Binding-site contacts:
Ligand atom O5 contacts residue XFR1 of chain 1.D at 0.3 Å (h-bond).
Ligand atom O3 contacts residue XFR1 of chain 1.D at 1.3 Å.
Ligand atom C3 contacts residue XFR1 of chain 1.D at 0.3 Å.
Ligand atom O3 contacts residue CYS149 of chain 1.A at 2.7 Å (h-bond).
Ligand atom C14 contacts residue CYS149 of chain 1.A at 1.8 Å (hydrophobic).
Ligand atom S1 contacts residue XFR1 of chain 1.D at 0.2 Å (h-bond).
Ligand atom C2 contacts residue XFR1 of chain 1.D at 0.2 Å.
Ligand atom C8 contacts residue XFR1 of chain 1.D at 0.1 Å.
Ligand atom C4 contacts residue XFR1 of chain 1.D at 0.3 Å.
Ligand atom C18 contacts residue XFR1 of chain 1.D at 0.2 Å.
Ligand atom C15 contacts residue GLU170 of chain 1.A at 2.9 Å.
Ligand atom N2 contacts residue XFR1 of chain 1.D at 0.1 Å (h-bond).
Ligand atom C12 contacts residue XFR1 of chain 1.D at 0.3 Å.
Ligand atom C1 contacts residue XFR1 of chain 1.D at 0.2 Å.
Ligand atom N1 contacts residue GLN193 of chain 1.A at 2.9 Å (h-bond).
Ligand atom C11 contacts residue XFR1 of chain 1.D at 0.3 Å.
Ligand atom C9 contacts residue XFR1 of chain 1.D at 0.2 Å.
Ligand atom C15 contacts residue XFR1 of chain 1.D at 0.2 Å.
Ligand atom C24 contacts residue XFR1 of chain 1.D at 0.3 Å.
Ligand atom C22 contacts residue XFR1 of chain 1.D at 0.3 Å.
Ligand atom C21 contacts residue XFR1 of chain 1.D at 0.3 Å.
Ligand atom O1 contacts residue XFR1 of chain 1.D at 0.5 Å (h-bond).
Ligand atom C16 contacts residue XFR1 of chain 1.D at 0.2 Å.
Ligand atom C8 contacts residue CYS149 of chain 1.A at 2.8 Å (hydrophobic).
Ligand atom N1 contacts residue XFR1 of chain 1.D at 0.2 Å (h-bond).
Ligand atom C6 contacts residue XFR1 of chain 1.D at 0.3 Å.
Ligand atom N3 contacts residue XFR1 of chain 1.D at 0.4 Å (h-bond).
Ligand atom O2 contacts residue HIS167 of chain 1.A at 2.7 Å (h-bond).
Ligand atom O4 contacts residue XFR1 of chain 1.D at 0.9 Å (h-bond).
Ligand atom C14 contacts residue XFR1 of chain 1.D at 0.1 Å.
Ligand atom C20 contacts residue XFR1 of chain 1.D at 0.2 Å.
Ligand atom N2 contacts residue HIS168 of chain 1.A at 2.9 Å (h-bond).
Ligand atom C7 contacts residue XFR1 of chain 1.D at 0.3 Å.
Ligand atom O2 contacts residue XFR1 of chain 1.D at 0.4 Å (h-bond).
Ligand atom C19 contacts residue XFR1 of chain 1.D at 0.2 Å.
Ligand atom C5 contacts residue XFR1 of chain 1.D at 0.3 Å.
Ligand atom C23 contacts residue XFR1 of chain 1.D at 0.3 Å.
Ligand atom C17 contacts residue XFR1 of chain 1.D at 0.2 Å.
Ligand atom C13 contacts residue XFR1 of chain 1.D at 0.2 Å.
Ligand atom C10 contacts residue XFR1 of chain 1.D at 0.2 Å.

This small molecule binds to this protein.
Small molecule (SMILES): CC(C)C[C@H](NC(=O)OCC(C)(C)Sc1ccccc1)C(=O)N[C@@H](C[C@@H]1CCNC1=O)[C@@H](O)S(=O)(=O)O

Sequence of chain 1.A:
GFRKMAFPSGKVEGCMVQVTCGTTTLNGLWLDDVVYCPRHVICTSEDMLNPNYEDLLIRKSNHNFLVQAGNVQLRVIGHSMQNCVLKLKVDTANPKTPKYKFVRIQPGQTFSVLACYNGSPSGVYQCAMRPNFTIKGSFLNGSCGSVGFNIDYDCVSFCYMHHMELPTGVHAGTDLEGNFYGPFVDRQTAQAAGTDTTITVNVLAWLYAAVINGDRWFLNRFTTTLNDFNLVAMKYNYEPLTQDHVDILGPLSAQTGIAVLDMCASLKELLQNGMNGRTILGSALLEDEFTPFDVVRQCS